Sequence of chain 1.C:
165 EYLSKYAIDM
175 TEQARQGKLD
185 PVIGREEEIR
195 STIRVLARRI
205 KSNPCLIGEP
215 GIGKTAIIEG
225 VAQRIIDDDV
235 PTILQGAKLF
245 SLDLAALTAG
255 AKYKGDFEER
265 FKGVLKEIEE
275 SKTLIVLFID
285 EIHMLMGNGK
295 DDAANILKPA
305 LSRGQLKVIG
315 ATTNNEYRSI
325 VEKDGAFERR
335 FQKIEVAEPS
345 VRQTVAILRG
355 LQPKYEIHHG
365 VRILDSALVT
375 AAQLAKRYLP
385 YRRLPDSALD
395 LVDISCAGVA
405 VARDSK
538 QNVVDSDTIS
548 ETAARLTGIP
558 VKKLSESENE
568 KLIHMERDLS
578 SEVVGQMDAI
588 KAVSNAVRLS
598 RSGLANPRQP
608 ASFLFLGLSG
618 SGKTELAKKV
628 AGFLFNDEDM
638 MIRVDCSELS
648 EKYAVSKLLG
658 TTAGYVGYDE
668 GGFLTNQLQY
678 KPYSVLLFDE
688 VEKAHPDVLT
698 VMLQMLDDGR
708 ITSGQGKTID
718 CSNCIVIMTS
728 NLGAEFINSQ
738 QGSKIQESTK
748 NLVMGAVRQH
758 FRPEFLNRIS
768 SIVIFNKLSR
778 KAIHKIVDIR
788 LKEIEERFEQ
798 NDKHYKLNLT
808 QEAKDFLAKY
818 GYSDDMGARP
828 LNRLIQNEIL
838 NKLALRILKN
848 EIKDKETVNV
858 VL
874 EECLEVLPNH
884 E

Binding-site contacts:
Ligand atom O2B contacts residue SER618 of chain 1.D at 3.2 Å (h-bond).
Ligand atom O1B contacts residue THR621 of chain 1.D at 2.8 Å (h-bond).
Ligand atom N1 contacts residue VAL580 of chain 1.D at 3.5 Å.
Ligand atom O3' contacts residue ASN829 of chain 1.D at 3.1 Å (h-bond).
Ligand atom O1A contacts residue GLY619 of chain 1.D at 3.6 Å.
Ligand atom O3G contacts residue LYS620 of chain 1.D at 3.4 Å.
Ligand atom S1G contacts residue ARG765 of chain 1.C at 2.0 Å (salt-bridge).
Ligand atom O2B contacts residue GLY617 of chain 1.D at 3.2 Å (h-bond).
Ligand atom N3 contacts residue ARG787 of chain 1.D at 2.9 Å (salt-bridge).
Ligand atom O2G contacts residue THR621 of chain 1.D at 3.1 Å (h-bond).
Ligand atom O1A contacts residue GLU622 of chain 1.D at 3.2 Å (salt-bridge).
Ligand atom O3B contacts residue ARG765 of chain 1.C at 3.6 Å (salt-bridge).
Ligand atom O2A contacts residue GLY619 of chain 1.D at 2.7 Å (h-bond).
Ligand atom N9 contacts residue ALA825 of chain 1.D at 3.5 Å.
Ligand atom O2B contacts residue LYS620 of chain 1.D at 2.9 Å (salt-bridge).
Ligand atom C8 contacts residue ALA825 of chain 1.D at 3.5 Å (hydrophobic).
Ligand atom O2A contacts residue GLY617 of chain 1.D at 3.0 Å.
Ligand atom O3A contacts residue GLY617 of chain 1.D at 3.4 Å (h-bond).
Ligand atom C8 contacts residue GLY619 of chain 1.D at 3.4 Å.
Ligand atom O2B contacts residue GLY619 of chain 1.D at 2.9 Å (h-bond).
Ligand atom O1A contacts residue THR621 of chain 1.D at 3.0 Å (h-bond).
Ligand atom O2A contacts residue SER618 of chain 1.D at 3.2 Å (h-bond).
Ligand atom C6 contacts residue VAL581 of chain 1.D at 3.5 Å (hydrophobic).
Ligand atom PG contacts residue ARG765 of chain 1.C at 2.6 Å.
Ligand atom N7 contacts residue GLY619 of chain 1.D at 3.2 Å (h-bond).
Ligand atom O3A contacts residue ARG826 of chain 1.D at 3.2 Å (salt-bridge).
Ligand atom O3B contacts residue GLY617 of chain 1.D at 3.4 Å (h-bond).
Ligand atom N1 contacts residue VAL581 of chain 1.D at 2.8 Å (h-bond).
Ligand atom O2G contacts residue ARG765 of chain 1.C at 2.5 Å (salt-bridge).
Ligand atom N6 contacts residue VAL581 of chain 1.D at 2.9 Å (h-bond).
Ligand atom O5' contacts residue ARG826 of chain 1.D at 3.5 Å (salt-bridge).
Ligand atom N7 contacts residue SER618 of chain 1.D at 3.2 Å.
Ligand atom C8 contacts residue GLY617 of chain 1.D at 3.1 Å.
Ligand atom N7 contacts residue GLY617 of chain 1.D at 3.3 Å (h-bond).
Ligand atom O2' contacts residue ARG787 of chain 1.D at 2.6 Å (salt-bridge).
Ligand atom O1A contacts residue LYS620 of chain 1.D at 3.3 Å (salt-bridge).
Ligand atom S1G contacts residue SER616 of chain 1.D at 3.6 Å.
Ligand atom O3B contacts residue SER616 of chain 1.D at 3.4 Å.
Ligand atom C2' contacts residue GLU622 of chain 1.D at 3.5 Å.
Ligand atom C2 contacts residue GLU579 of chain 1.D at 3.5 Å.

This protein binds this small molecule.
Small molecule (SMILES): Nc1ncnc2c1ncn2[C@@H]1O[C@H](COP(=O)(O)OP(=O)(O)OP(O)(O)=S)[C@@H](O)[C@H]1O

Sequence of chain 1.D:
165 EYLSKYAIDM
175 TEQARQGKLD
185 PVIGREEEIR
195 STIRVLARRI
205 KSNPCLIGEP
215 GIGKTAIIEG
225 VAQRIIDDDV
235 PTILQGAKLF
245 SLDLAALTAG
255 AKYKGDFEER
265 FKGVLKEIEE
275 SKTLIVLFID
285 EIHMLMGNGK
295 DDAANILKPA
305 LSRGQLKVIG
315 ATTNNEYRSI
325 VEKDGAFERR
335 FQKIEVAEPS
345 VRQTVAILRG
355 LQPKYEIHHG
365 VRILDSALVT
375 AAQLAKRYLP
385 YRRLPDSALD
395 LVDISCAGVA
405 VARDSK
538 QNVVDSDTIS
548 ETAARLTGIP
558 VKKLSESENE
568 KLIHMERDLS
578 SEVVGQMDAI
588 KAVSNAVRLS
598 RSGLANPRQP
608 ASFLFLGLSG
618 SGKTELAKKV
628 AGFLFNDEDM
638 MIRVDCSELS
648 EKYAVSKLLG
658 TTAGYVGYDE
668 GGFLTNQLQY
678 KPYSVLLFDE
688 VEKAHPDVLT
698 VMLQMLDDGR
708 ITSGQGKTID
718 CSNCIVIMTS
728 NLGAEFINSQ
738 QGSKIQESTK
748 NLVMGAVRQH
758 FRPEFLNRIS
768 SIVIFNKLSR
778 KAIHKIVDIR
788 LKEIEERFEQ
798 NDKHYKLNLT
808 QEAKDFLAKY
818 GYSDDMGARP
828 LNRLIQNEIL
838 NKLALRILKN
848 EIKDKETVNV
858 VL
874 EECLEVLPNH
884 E